Sequence of chain 19.C:
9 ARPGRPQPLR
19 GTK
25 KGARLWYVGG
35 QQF

Binding-site contacts:
Ligand atom OP2 contacts residue ASP242 of chain 19.A at 3.9 Å.
Ligand atom C2' contacts residue LYS25 of chain 19.C at 3.8 Å.
Ligand atom C5' contacts residue ASP242 of chain 19.A at 4.4 Å.

A small-molecule ligand and the protein it binds are described below.
Small molecule (SMILES): Nc1ccn([C@H]2C[C@H](O)[C@@H](COP(=O)(O)O)O2)c(=O)n1

Sequence of chain 19.A:
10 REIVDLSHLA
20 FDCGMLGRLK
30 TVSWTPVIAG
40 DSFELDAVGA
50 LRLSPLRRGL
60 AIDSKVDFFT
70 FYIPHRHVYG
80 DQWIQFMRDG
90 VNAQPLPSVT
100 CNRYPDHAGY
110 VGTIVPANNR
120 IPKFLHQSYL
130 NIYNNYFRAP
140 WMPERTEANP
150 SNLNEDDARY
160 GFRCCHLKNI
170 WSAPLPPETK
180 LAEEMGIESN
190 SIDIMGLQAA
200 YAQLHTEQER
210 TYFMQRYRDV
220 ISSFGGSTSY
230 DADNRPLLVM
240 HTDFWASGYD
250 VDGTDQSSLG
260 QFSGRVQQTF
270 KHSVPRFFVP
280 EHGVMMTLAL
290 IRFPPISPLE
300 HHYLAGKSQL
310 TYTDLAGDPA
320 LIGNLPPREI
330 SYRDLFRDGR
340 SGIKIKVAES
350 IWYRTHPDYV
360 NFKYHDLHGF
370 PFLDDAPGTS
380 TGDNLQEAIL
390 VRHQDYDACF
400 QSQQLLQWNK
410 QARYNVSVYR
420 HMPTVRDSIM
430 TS